Binding-site contacts:
Ligand atom C22 contacts residue ASP276 of chain 1.A at 3.3 Å.
Ligand atom O33 contacts residue TYR246 of chain 1.A at 2.1 Å (h-bond).
Ligand atom C01 contacts residue GLY59 of chain 1.A at 3.6 Å.
Ligand atom C23 contacts residue ASP276 of chain 1.A at 3.6 Å.
Ligand atom C12 contacts residue GLN121 of chain 1.A at 3.6 Å.
Ligand atom C04 contacts residue THR280 of chain 1.A at 3.5 Å.
Ligand atom C32 contacts residue TYR119 of chain 1.A at 3.0 Å (hydrophobic).
Ligand atom C07 contacts residue GLY278 of chain 1.A at 3.5 Å.
Ligand atom C05 contacts residue THR280 of chain 1.A at 3.3 Å.
Ligand atom O37 contacts residue THR120 of chain 1.A at 3.0 Å (h-bond).
Ligand atom C16 contacts residue GLY278 of chain 1.A at 3.0 Å.
Ligand atom C19 contacts residue LEU78 of chain 1.A at 3.2 Å (hydrophobic).
Ligand atom O40 contacts residue THR280 of chain 1.A at 3.1 Å (h-bond).
Ligand atom C24 contacts residue GLY82 of chain 1.A at 3.5 Å.
Ligand atom O37 contacts residue TYR119 of chain 1.A at 3.4 Å.
Ligand atom C23 contacts residue GLY82 of chain 1.A at 3.4 Å.
Ligand atom C26 contacts residue PRO118 of chain 1.A at 3.6 Å (hydrophobic).
Ligand atom C36 contacts residue GLY82 of chain 1.A at 3.3 Å.
Ligand atom C20 contacts residue ASP276 of chain 1.A at 3.5 Å.
Ligand atom O21 contacts residue GLY278 of chain 1.A at 3.4 Å.
Ligand atom C01 contacts residue GLN60 of chain 1.A at 3.3 Å.
Ligand atom O02 contacts residue ILE158 of chain 1.A at 3.5 Å.
Ligand atom N25 contacts residue GLY82 of chain 1.A at 2.7 Å (h-bond).
Ligand atom C03 contacts residue GLY278 of chain 1.A at 3.0 Å.
Ligand atom C38 contacts residue ASP276 of chain 1.A at 3.6 Å.
Ligand atom C36 contacts residue ILE174 of chain 1.A at 3.5 Å (hydrophobic).
Ligand atom O39 contacts residue GLN121 of chain 1.A at 3.2 Å (h-bond).
Ligand atom C20 contacts residue ASP80 of chain 1.A at 3.5 Å.
Ligand atom C29 contacts residue PRO118 of chain 1.A at 3.0 Å (hydrophobic).
Ligand atom O21 contacts residue ASP80 of chain 1.A at 2.5 Å (salt-bridge).
Ligand atom O39 contacts residue THR120 of chain 1.A at 3.2 Å.
Ligand atom N08 contacts residue GLY278 of chain 1.A at 3.3 Å (h-bond).
Ligand atom C05 contacts residue GLY59 of chain 1.A at 3.5 Å.
Ligand atom C01 contacts residue ILE158 of chain 1.A at 3.2 Å (hydrophobic).
Ligand atom C35 contacts residue PRO118 of chain 1.A at 3.5 Å (hydrophobic).
Ligand atom O21 contacts residue ASP276 of chain 1.A at 2.6 Å (salt-bridge).
Ligand atom O42 contacts residue ILE158 of chain 1.A at 2.6 Å.
Ligand atom C04 contacts residue GLY278 of chain 1.A at 3.2 Å.
Ligand atom N28 contacts residue TYR246 of chain 1.A at 3.5 Å (h-bond).
Ligand atom C27 contacts residue TYR246 of chain 1.A at 3.1 Å (hydrophobic).

The protein below binds the small molecule below.
Small molecule (SMILES): CSC[C@H](NC(=O)[C@@H]1NO[C@@H]2OCC[C@@H]21)C(=O)N[C@@H](CC(C)C)[C@@H](O)C[C@@H](C)C(=O)N[C@H](C(=O)NCC(C)C)C(C)C

Sequence of chain 1.A:
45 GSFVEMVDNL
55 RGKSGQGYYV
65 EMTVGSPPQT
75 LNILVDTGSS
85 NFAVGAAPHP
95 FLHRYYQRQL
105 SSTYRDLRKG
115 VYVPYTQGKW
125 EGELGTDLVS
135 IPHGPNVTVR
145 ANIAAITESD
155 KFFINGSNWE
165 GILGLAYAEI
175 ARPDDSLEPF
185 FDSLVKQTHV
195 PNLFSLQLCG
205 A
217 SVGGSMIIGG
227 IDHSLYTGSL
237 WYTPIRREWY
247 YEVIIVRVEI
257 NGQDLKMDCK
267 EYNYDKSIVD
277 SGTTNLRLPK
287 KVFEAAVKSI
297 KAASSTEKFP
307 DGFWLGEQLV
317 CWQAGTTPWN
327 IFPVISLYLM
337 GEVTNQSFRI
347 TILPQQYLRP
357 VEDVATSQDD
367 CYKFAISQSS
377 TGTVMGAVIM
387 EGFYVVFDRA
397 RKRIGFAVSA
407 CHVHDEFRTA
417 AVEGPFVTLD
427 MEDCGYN